Sequence of chain 1.C:
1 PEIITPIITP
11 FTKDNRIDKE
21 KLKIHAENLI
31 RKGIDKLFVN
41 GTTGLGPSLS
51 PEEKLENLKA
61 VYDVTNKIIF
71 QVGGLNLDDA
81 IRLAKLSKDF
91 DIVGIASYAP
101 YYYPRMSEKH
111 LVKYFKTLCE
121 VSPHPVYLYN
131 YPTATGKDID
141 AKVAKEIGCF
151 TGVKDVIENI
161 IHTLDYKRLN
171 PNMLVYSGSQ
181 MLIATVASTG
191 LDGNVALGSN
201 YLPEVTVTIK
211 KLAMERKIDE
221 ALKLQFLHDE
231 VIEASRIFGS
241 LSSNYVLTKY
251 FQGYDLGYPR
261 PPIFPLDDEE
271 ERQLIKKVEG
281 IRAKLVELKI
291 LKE

Binding-site contacts:
Ligand atom O contacts residue THR43 of chain 1.C at 2.5 Å (h-bond).
Ligand atom OXT contacts residue THR42 of chain 1.C at 3.2 Å (h-bond).
Ligand atom OXT contacts residue THR43 of chain 1.C at 2.7 Å (h-bond).
Ligand atom C contacts residue TYR129 of chain 1.C at 3.6 Å (hydrophobic).
Ligand atom O3 contacts residue THR42 of chain 1.C at 4.5 Å.
Ligand atom O contacts residue LEU197 of chain 1.C at 3.9 Å.
Ligand atom OXT contacts residue GLY41 of chain 1.C at 4.0 Å.
Ligand atom CA contacts residue VAL195 of chain 1.C at 4.2 Å (hydrophobic).
Ligand atom CA contacts residue TYR129 of chain 1.C at 3.4 Å (hydrophobic).
Ligand atom O3 contacts residue PRO6 of chain 1.C at 4.2 Å.
Ligand atom CB contacts residue VAL156 of chain 1.C at 3.9 Å (hydrophobic).
Ligand atom CA contacts residue PRO6 of chain 1.C at 3.8 Å (hydrophobic).
Ligand atom O3 contacts residue PHE38 of chain 1.C at 4.2 Å.
Ligand atom CB contacts residue VAL195 of chain 1.C at 3.6 Å (hydrophobic).
Ligand atom OXT contacts residue PRO6 of chain 1.C at 3.5 Å.
Ligand atom C contacts residue PRO6 of chain 1.C at 3.6 Å (hydrophobic).
Ligand atom CA contacts residue THR43 of chain 1.C at 4.5 Å.
Ligand atom O3 contacts residue TYR129 of chain 1.C at 2.4 Å (h-bond).
Ligand atom O3 contacts residue VAL156 of chain 1.C at 3.7 Å.
Ligand atom C contacts residue THR42 of chain 1.C at 4.0 Å.
Ligand atom O contacts residue PRO6 of chain 1.C at 3.8 Å.
Ligand atom OXT contacts residue TYR129 of chain 1.C at 3.1 Å (h-bond).
Ligand atom C contacts residue THR43 of chain 1.C at 3.1 Å.
Ligand atom CA contacts residue VAL156 of chain 1.C at 4.2 Å (hydrophobic).
Ligand atom CB contacts residue PRO6 of chain 1.C at 4.0 Å (hydrophobic).
Ligand atom O3 contacts residue VAL195 of chain 1.C at 4.3 Å.

This small molecule binds to this protein.
Small molecule (SMILES): CC(=O)C(=O)O